A small-molecule ligand and the protein it binds are described below.
Small molecule (SMILES): Cc1ncc(COP(=O)(O)O)c(CN/C(=C/CCP(=O)(O)O)C(=O)O)c1O

Sequence of chain 1.A:
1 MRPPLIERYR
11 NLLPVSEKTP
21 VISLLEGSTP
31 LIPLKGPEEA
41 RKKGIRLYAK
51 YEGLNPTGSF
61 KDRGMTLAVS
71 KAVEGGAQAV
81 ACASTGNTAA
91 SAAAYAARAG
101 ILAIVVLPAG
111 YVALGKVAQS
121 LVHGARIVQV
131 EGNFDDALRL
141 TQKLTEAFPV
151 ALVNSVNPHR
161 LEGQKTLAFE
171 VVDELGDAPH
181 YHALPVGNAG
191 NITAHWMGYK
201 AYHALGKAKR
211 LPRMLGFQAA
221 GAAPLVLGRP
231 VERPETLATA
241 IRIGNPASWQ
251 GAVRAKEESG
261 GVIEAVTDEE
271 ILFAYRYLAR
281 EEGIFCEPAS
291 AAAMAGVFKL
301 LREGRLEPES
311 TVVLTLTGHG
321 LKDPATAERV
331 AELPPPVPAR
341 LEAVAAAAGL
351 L

Binding-site contacts:
Ligand atom O2B contacts residue SER84 of chain 1.A at 2.4 Å (h-bond).
Ligand atom O3 contacts residue ALA240 of chain 1.A at 3.5 Å.
Ligand atom O2B contacts residue THR88 of chain 1.A at 3.3 Å (h-bond).
Ligand atom OP3 contacts residue ASN191 of chain 1.A at 2.7 Å (h-bond).
Ligand atom OG2 contacts residue LYS61 of chain 1.A at 2.8 Å (salt-bridge).
Ligand atom N1 contacts residue THR317 of chain 1.A at 2.5 Å (h-bond).
Ligand atom OP2 contacts residue GLY187 of chain 1.A at 2.7 Å (h-bond).
Ligand atom C4A contacts residue LYS61 of chain 1.A at 3.5 Å.
Ligand atom C6 contacts residue THR317 of chain 1.A at 3.4 Å.
Ligand atom O3 contacts residue ASN87 of chain 1.A at 2.7 Å (h-bond).
Ligand atom C2 contacts residue THR317 of chain 1.A at 3.3 Å.
Ligand atom CBC contacts residue THR85 of chain 1.A at 3.3 Å.
Ligand atom OP1 contacts residue ASN188 of chain 1.A at 2.8 Å (h-bond).
Ligand atom C2A contacts residue THR317 of chain 1.A at 3.3 Å.
Ligand atom C5 contacts residue ILE241 of chain 1.A at 3.5 Å (hydrophobic).
Ligand atom C2A contacts residue GLU287 of chain 1.A at 3.1 Å.
Ligand atom PG contacts residue THR88 of chain 1.A at 3.5 Å.
Ligand atom N4A contacts residue LYS61 of chain 1.A at 3.0 Å (salt-bridge).
Ligand atom OP2 contacts residue VAL186 of chain 1.A at 3.5 Å.
Ligand atom C5A contacts residue GLY187 of chain 1.A at 3.4 Å.
Ligand atom OG2 contacts residue THR88 of chain 1.A at 2.6 Å (h-bond).
Ligand atom OG1 contacts residue ARG160 of chain 1.A at 2.9 Å (salt-bridge).
Ligand atom OP2 contacts residue ALA189 of chain 1.A at 2.9 Å (h-bond).
Ligand atom OP2 contacts residue ASN188 of chain 1.A at 3.3 Å (h-bond).
Ligand atom OP3 contacts residue GLY190 of chain 1.A at 3.3 Å (h-bond).
Ligand atom CBC contacts residue SER84 of chain 1.A at 3.2 Å.
Ligand atom OG3 contacts residue SER155 of chain 1.A at 2.6 Å (h-bond).
Ligand atom CAI contacts residue LYS61 of chain 1.A at 3.3 Å.
Ligand atom OG3 contacts residue ASN188 of chain 1.A at 2.8 Å (h-bond).
Ligand atom O3B contacts residue THR88 of chain 1.A at 2.9 Å (h-bond).
Ligand atom OG1 contacts residue SER155 of chain 1.A at 2.7 Å (h-bond).
Ligand atom CGI contacts residue PHE134 of chain 1.A at 3.2 Å (hydrophobic).
Ligand atom O3B contacts residue THR85 of chain 1.A at 3.4 Å (h-bond).
Ligand atom CBC contacts residue THR88 of chain 1.A at 3.2 Å.
Ligand atom O3B contacts residue ASN87 of chain 1.A at 2.9 Å (h-bond).
Ligand atom OG1 contacts residue ASN154 of chain 1.A at 3.0 Å (h-bond).
Ligand atom OG2 contacts residue ARG160 of chain 1.A at 2.9 Å (salt-bridge).
Ligand atom O2B contacts residue THR85 of chain 1.A at 3.0 Å (h-bond).
Ligand atom C2A contacts residue ASN87 of chain 1.A at 3.2 Å.
Ligand atom O3B contacts residue SER84 of chain 1.A at 3.3 Å (h-bond).